Sequence of chain 1.A:
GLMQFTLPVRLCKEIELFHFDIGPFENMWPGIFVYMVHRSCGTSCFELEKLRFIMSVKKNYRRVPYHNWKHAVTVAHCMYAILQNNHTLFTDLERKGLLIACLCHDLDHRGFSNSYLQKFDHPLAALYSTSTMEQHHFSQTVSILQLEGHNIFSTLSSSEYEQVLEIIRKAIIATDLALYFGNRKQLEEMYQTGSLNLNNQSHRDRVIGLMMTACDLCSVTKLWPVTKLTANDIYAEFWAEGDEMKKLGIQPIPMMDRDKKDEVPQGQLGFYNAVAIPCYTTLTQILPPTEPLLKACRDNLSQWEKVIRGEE

Binding-site contacts:
Ligand atom C7 contacts residue GLN280 of chain 1.A at 4.0 Å.
Ligand atom C7 contacts residue ILE246 of chain 1.A at 3.7 Å (hydrophobic).
Ligand atom C7 contacts residue PHE283 of chain 1.A at 3.9 Å (hydrophobic).
Ligand atom C21 contacts residue SER231 of chain 1.A at 4.2 Å.
Ligand atom C3 contacts residue MET267 of chain 1.A at 4.2 Å (hydrophobic).
Ligand atom C16 contacts residue PHE283 of chain 1.A at 3.4 Å (hydrophobic).
Ligand atom N1 contacts residue LEU229 of chain 1.A at 4.0 Å.
Ligand atom C21 contacts residue VAL232 of chain 1.A at 3.8 Å (hydrophobic).
Ligand atom C15 contacts residue PHE283 of chain 1.A at 3.5 Å (hydrophobic).
Ligand atom C4 contacts residue PHE283 of chain 1.A at 3.2 Å (hydrophobic).
Ligand atom N10 contacts residue LEU189 of chain 1.A at 3.7 Å.
Ligand atom C5 contacts residue GLN280 of chain 1.A at 3.8 Å.
Ligand atom C5 contacts residue PHE250 of chain 1.A at 4.2 Å (hydrophobic).
Ligand atom C8 contacts residue PHE283 of chain 1.A at 3.1 Å (hydrophobic).
Ligand atom N9 contacts residue LEU189 of chain 1.A at 4.0 Å.
Ligand atom C19 contacts residue PHE193 of chain 1.A at 3.4 Å (hydrophobic).
Ligand atom N2 contacts residue GLN280 of chain 1.A at 3.0 Å (h-bond).
Ligand atom C21 contacts residue ILE246 of chain 1.A at 3.5 Å (hydrophobic).
Ligand atom C20 contacts residue ILE246 of chain 1.A at 3.6 Å (hydrophobic).
Ligand atom C6 contacts residue ILE246 of chain 1.A at 3.8 Å (hydrophobic).
Ligand atom N2 contacts residue PHE283 of chain 1.A at 3.9 Å.
Ligand atom O12 contacts residue PHE283 of chain 1.A at 4.1 Å.
Ligand atom C16 contacts residue PHE250 of chain 1.A at 3.8 Å (hydrophobic).
Ligand atom C11 contacts residue PHE250 of chain 1.A at 3.9 Å (hydrophobic).
Ligand atom C5 contacts residue PHE283 of chain 1.A at 3.6 Å (hydrophobic).
Ligand atom C15 contacts residue GLN280 of chain 1.A at 3.7 Å.
Ligand atom C6 contacts residue PHE283 of chain 1.A at 3.7 Å (hydrophobic).
Ligand atom C23 contacts residue PHE193 of chain 1.A at 4.2 Å (hydrophobic).
Ligand atom C15 contacts residue PHE250 of chain 1.A at 3.8 Å (hydrophobic).
Ligand atom O12 contacts residue MET267 of chain 1.A at 3.5 Å.
Ligand atom C20 contacts residue SER231 of chain 1.A at 3.8 Å.
Ligand atom C11 contacts residue PHE283 of chain 1.A at 3.5 Å (hydrophobic).
Ligand atom C22 contacts residue PHE193 of chain 1.A at 3.8 Å (hydrophobic).
Ligand atom N1 contacts residue PHE283 of chain 1.A at 3.3 Å.
Ligand atom C3 contacts residue LEU189 of chain 1.A at 4.1 Å (hydrophobic).
Ligand atom C16 contacts residue MET267 of chain 1.A at 3.7 Å (hydrophobic).
Ligand atom C21 contacts residue GLN280 of chain 1.A at 3.6 Å.
Ligand atom N9 contacts residue PHE283 of chain 1.A at 4.2 Å.
Ligand atom C20 contacts residue LEU229 of chain 1.A at 4.1 Å (hydrophobic).
Ligand atom C8 contacts residue PHE250 of chain 1.A at 4.1 Å (hydrophobic).

A protein and the small-molecule ligand that binds it are described below.
Small molecule (SMILES): COc1cccc(NC(=O)Nc2ccc3nc(C)c(C)nc3c2)c1